Binding-site contacts:
Ligand atom C02 contacts residue GLY318 of chain 1.B at 3.1 Å.
Ligand atom C20 contacts residue HEM1 of chain 1.I at 3.6 Å.
Ligand atom C06 contacts residue GLU324 of chain 1.B at 3.5 Å.
Ligand atom N08 contacts residue GLU324 of chain 1.B at 3.0 Å (salt-bridge).
Ligand atom N07 contacts residue GLU324 of chain 1.B at 2.7 Å (salt-bridge).
Ligand atom C17 contacts residue HEM1 of chain 1.I at 3.6 Å.
Ligand atom C36 contacts residue TYR438 of chain 1.B at 3.1 Å (hydrophobic).
Ligand atom S01 contacts residue HEM1 of chain 1.I at 3.2 Å.
Ligand atom C12 contacts residue HEM1 of chain 1.I at 3.5 Å.
Ligand atom C02 contacts residue PHE316 of chain 1.B at 3.8 Å (hydrophobic).
Ligand atom C14 contacts residue VAL299 of chain 1.B at 3.4 Å (hydrophobic).
Ligand atom C19 contacts residue HEM1 of chain 1.I at 3.5 Å.
Ligand atom C03 contacts residue PHE316 of chain 1.B at 3.6 Å (hydrophobic).
Ligand atom C22 contacts residue TRP410 of chain 1.B at 3.6 Å (hydrophobic).
Ligand atom C13 contacts residue HEM1 of chain 1.I at 3.5 Å.
Ligand atom C03 contacts residue PRO297 of chain 1.B at 3.3 Å (hydrophobic).
Ligand atom C16 contacts residue HEM1 of chain 1.I at 3.5 Å.
Ligand atom C11 contacts residue GLU324 of chain 1.B at 3.4 Å.
Ligand atom F33 contacts residue TRP37 of chain 1.A at 3.7 Å.
Ligand atom C11 contacts residue HEM1 of chain 1.I at 3.5 Å.
Ligand atom C02 contacts residue HEM1 of chain 1.I at 3.7 Å.
Ligand atom C36 contacts residue HEM1 of chain 1.I at 3.7 Å.
Ligand atom C31 contacts residue GOL1 of chain 1.M at 3.6 Å.
Ligand atom C35 contacts residue TYR438 of chain 1.B at 3.6 Å (hydrophobic).
Ligand atom C04 contacts residue VAL299 of chain 1.B at 3.6 Å (hydrophobic).
Ligand atom C22 contacts residue HEM1 of chain 1.I at 3.7 Å.
Ligand atom C03 contacts residue SER317 of chain 1.B at 3.8 Å.
Ligand atom C02 contacts residue SER317 of chain 1.B at 3.5 Å.
Ligand atom N18 contacts residue HEM1 of chain 1.I at 2.8 Å (h-bond).
Ligand atom C15 contacts residue HEM1 of chain 1.I at 3.6 Å.
Ligand atom C16 contacts residue GLU324 of chain 1.B at 3.6 Å.
Ligand atom C13 contacts residue VAL299 of chain 1.B at 3.7 Å (hydrophobic).
Ligand atom C15 contacts residue VAL299 of chain 1.B at 3.7 Å (hydrophobic).
Ligand atom C14 contacts residue HEM1 of chain 1.I at 3.8 Å.
Ligand atom C04 contacts residue PRO297 of chain 1.B at 3.6 Å (hydrophobic).
Ligand atom C32 contacts residue GOL1 of chain 1.M at 3.3 Å.
Ligand atom C21 contacts residue HEM1 of chain 1.I at 3.6 Å.
Ligand atom S01 contacts residue GLY318 of chain 1.B at 3.7 Å.
Ligand atom N08 contacts residue TRP319 of chain 1.B at 3.0 Å (h-bond).
Ligand atom C35 contacts residue LEU68 of chain 1.B at 3.5 Å (hydrophobic).

Sequence of chain 1.A:
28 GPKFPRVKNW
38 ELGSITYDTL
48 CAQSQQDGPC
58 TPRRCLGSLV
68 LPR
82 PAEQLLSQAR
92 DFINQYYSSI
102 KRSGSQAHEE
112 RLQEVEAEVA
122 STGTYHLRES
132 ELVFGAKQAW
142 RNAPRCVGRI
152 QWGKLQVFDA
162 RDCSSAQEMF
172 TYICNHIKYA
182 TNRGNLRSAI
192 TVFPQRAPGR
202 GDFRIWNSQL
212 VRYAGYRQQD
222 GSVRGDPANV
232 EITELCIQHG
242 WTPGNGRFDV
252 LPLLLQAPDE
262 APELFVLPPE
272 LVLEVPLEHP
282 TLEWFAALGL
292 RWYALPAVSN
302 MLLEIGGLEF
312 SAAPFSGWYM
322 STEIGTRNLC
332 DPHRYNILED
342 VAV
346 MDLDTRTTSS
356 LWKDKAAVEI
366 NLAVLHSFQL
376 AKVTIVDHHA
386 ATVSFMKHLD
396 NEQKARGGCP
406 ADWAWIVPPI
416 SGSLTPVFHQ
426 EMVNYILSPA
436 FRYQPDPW

Sequence of chain 1.B:
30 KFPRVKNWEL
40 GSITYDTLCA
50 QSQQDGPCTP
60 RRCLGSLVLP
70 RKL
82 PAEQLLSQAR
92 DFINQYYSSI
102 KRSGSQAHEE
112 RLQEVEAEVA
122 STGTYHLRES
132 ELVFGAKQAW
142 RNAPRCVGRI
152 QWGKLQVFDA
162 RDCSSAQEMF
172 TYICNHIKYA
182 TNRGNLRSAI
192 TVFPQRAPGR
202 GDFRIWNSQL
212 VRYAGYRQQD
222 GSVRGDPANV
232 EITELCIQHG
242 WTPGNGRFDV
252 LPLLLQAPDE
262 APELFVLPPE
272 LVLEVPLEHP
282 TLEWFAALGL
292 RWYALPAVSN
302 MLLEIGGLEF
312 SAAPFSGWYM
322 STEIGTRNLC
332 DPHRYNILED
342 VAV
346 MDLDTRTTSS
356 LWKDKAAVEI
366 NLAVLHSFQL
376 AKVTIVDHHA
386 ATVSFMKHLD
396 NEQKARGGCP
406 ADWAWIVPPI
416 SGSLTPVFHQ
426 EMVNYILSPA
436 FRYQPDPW

The small molecule below binds the protein below.
Small molecule (SMILES): [H]/N=C(/Nc1cccc(CN(CC)CCc2cccc(F)c2)c1)c1cccs1